Binding-site contacts:
Ligand atom C31 contacts residue LEU173 of chain 1.B at 3.6 Å (hydrophobic).
Ligand atom C26 contacts residue GLU74 of chain 1.B at 3.3 Å.
Ligand atom C30 contacts residue ILE88 of chain 1.B at 3.7 Å (hydrophobic).
Ligand atom C22 contacts residue VAL104 of chain 1.B at 3.7 Å (hydrophobic).
Ligand atom N5 contacts residue CYS31 of chain 1.B at 3.5 Å (h-bond).
Ligand atom C25 contacts residue GLU74 of chain 1.B at 3.5 Å.
Ligand atom C9 contacts residue GLY110 of chain 1.B at 3.6 Å.
Ligand atom N16 contacts residue LEU27 of chain 1.B at 3.5 Å.
Ligand atom C2 contacts residue PHE32 of chain 1.B at 3.5 Å (hydrophobic).
Ligand atom N14 contacts residue ALA107 of chain 1.B at 2.9 Å (h-bond).
Ligand atom C29 contacts residue PHE185 of chain 1.B at 3.7 Å (hydrophobic).
Ligand atom N16 contacts residue CYS106 of chain 1.B at 3.7 Å.
Ligand atom N17 contacts residue ALA107 of chain 1.B at 3.5 Å (h-bond).
Ligand atom C6 contacts residue GLY28 of chain 1.B at 3.6 Å.
Ligand atom C11 contacts residue GLY28 of chain 1.B at 3.8 Å.
Ligand atom C3 contacts residue CYS31 of chain 1.B at 3.4 Å (hydrophobic).
Ligand atom C29 contacts residue ASP184 of chain 1.B at 3.5 Å.
Ligand atom N16 contacts residue ALA107 of chain 1.B at 2.8 Å (h-bond).
Ligand atom C6 contacts residue GLY110 of chain 1.B at 3.6 Å.
Ligand atom N17 contacts residue ALA55 of chain 1.B at 3.7 Å.
Ligand atom C15 contacts residue LEU27 of chain 1.B at 3.6 Å (hydrophobic).
Ligand atom C3 contacts residue ASN111 of chain 1.B at 3.6 Å.
Ligand atom C19 contacts residue VAL104 of chain 1.B at 3.6 Å (hydrophobic).
Ligand atom C8 contacts residue GLY110 of chain 1.B at 3.7 Å.
Ligand atom C7 contacts residue GLY110 of chain 1.B at 3.6 Å.
Ligand atom C11 contacts residue GLY110 of chain 1.B at 3.6 Å.
Ligand atom N17 contacts residue GLU105 of chain 1.B at 3.0 Å (salt-bridge).
Ligand atom C15 contacts residue ALA107 of chain 1.B at 3.6 Å (hydrophobic).
Ligand atom C25 contacts residue MET78 of chain 1.B at 3.2 Å (hydrophobic).
Ligand atom C2 contacts residue CYS31 of chain 1.B at 2.5 Å (hydrophobic).
Ligand atom C9 contacts residue ALA108 of chain 1.B at 3.3 Å (hydrophobic).
Ligand atom O4 contacts residue ASN111 of chain 1.B at 2.8 Å (h-bond).
Ligand atom C8 contacts residue ALA107 of chain 1.B at 3.4 Å (hydrophobic).
Ligand atom C29 contacts residue GLU74 of chain 1.B at 3.6 Å.
Ligand atom O24 contacts residue LYS57 of chain 1.B at 3.4 Å.
Ligand atom C10 contacts residue GLY110 of chain 1.B at 3.6 Å.
Ligand atom C1 contacts residue CYS31 of chain 1.B at 1.8 Å (hydrophobic).
Ligand atom O4 contacts residue GLY110 of chain 1.B at 3.6 Å.
Ligand atom C2 contacts residue ASN111 of chain 1.B at 3.6 Å.
Ligand atom O28 contacts residue ASP184 of chain 1.B at 3.1 Å (salt-bridge).

Sequence of chain 1.B:
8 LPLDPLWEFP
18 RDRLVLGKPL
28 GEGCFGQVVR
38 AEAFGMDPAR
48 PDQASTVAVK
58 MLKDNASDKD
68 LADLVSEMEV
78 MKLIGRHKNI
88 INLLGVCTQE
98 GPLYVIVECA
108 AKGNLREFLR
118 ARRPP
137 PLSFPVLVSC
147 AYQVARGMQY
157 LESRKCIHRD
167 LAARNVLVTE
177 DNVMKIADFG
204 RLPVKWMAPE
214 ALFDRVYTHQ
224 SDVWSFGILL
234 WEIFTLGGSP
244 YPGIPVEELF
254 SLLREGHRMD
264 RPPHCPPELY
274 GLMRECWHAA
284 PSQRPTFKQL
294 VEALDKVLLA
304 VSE

A small-molecule ligand and the protein it binds are described below.
Small molecule (SMILES): CCC(=O)Nc1ccccc1C(=O)Nc1cc(CCc2cc(OC)cc(OC)c2)n[nH]1